Sequence of chain 1.K:
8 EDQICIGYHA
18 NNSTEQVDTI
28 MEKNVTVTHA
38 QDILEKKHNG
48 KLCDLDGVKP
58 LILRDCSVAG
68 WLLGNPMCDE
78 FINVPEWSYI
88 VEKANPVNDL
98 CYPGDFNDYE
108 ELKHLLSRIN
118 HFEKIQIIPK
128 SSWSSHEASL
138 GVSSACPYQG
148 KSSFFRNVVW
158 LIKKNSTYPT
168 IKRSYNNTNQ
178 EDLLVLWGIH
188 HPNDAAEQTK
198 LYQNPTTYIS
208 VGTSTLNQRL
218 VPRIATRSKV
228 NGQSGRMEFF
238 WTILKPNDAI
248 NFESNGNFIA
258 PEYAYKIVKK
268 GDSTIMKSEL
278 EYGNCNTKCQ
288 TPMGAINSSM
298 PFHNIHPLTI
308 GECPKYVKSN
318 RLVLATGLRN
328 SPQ

A small-molecule ligand and the protein it binds are described below.
Small molecule (SMILES): CC(=O)N[C@H]1[C@H](O[C@H]2[C@H](O)[C@@H](NC(C)=O)CO[C@@H]2CO)O[C@H](CO)[C@@H](O[C@@H]2O[C@H](CO)[C@@H](O)[C@H](O)[C@@H]2O)[C@@H]1O

Binding-site contacts:
Ligand atom C7 contacts residue ASN244 of chain 1.K at 3.8 Å.
Ligand atom O4 contacts residue ASN244 of chain 1.K at 3.8 Å.
Ligand atom N2 contacts residue ASN244 of chain 1.K at 3.0 Å (h-bond).
Ligand atom N2 contacts residue ASN173 of chain 1.K at 2.8 Å (h-bond).
Ligand atom C7 contacts residue ASN173 of chain 1.K at 3.8 Å.
Ligand atom C6 contacts residue ASN244 of chain 1.K at 4.0 Å.
Ligand atom C4 contacts residue ASN173 of chain 1.K at 4.3 Å.
Ligand atom C1 contacts residue ASN244 of chain 1.K at 4.0 Å.
Ligand atom O7 contacts residue ASN173 of chain 1.K at 3.9 Å.
Ligand atom C1 contacts residue ASN173 of chain 1.K at 1.5 Å.
Ligand atom C2 contacts residue ASN173 of chain 1.K at 2.5 Å.
Ligand atom O7 contacts residue ASN244 of chain 1.K at 4.0 Å.
Ligand atom C5 contacts residue ASN173 of chain 1.K at 3.7 Å.
Ligand atom C3 contacts residue ASN173 of chain 1.K at 3.9 Å.
Ligand atom C4 contacts residue ASN244 of chain 1.K at 4.3 Å.
Ligand atom N2 contacts residue ALA246 of chain 1.K at 4.5 Å.
Ligand atom C5 contacts residue ASN244 of chain 1.K at 3.6 Å.
Ligand atom C8 contacts residue ASN244 of chain 1.K at 3.8 Å.
Ligand atom O5 contacts residue ASN173 of chain 1.K at 2.4 Å (h-bond).
Ligand atom C2 contacts residue ASN244 of chain 1.K at 3.8 Å.
Ligand atom N2 contacts residue ASP245 of chain 1.K at 4.4 Å.
Ligand atom C7 contacts residue ALA246 of chain 1.K at 4.5 Å (hydrophobic).
Ligand atom O7 contacts residue ALA246 of chain 1.K at 3.9 Å.
Ligand atom C3 contacts residue ASN244 of chain 1.K at 4.0 Å.